Binding-site contacts:
Ligand atom O7 contacts residue ASN154 of chain 22.A at 4.0 Å.
Ligand atom C5 contacts residue THR156 of chain 22.A at 3.9 Å.
Ligand atom O5 contacts residue ASN154 of chain 22.A at 2.3 Å (h-bond).
Ligand atom C2 contacts residue ASN154 of chain 22.A at 2.4 Å.
Ligand atom O7 contacts residue GLY150 of chain 22.A at 2.9 Å (h-bond).
Ligand atom O5 contacts residue MET151 of chain 22.A at 3.9 Å.
Ligand atom C8 contacts residue GLY150 of chain 22.A at 3.8 Å.
Ligand atom C6 contacts residue THR156 of chain 22.A at 3.7 Å.
Ligand atom C6 contacts residue ASP161 of chain 22.A at 3.6 Å.
Ligand atom O6 contacts residue MET151 of chain 22.A at 4.2 Å.
Ligand atom O5 contacts residue THR156 of chain 22.A at 4.0 Å.
Ligand atom C6 contacts residue ASN157 of chain 22.A at 3.5 Å.
Ligand atom C1 contacts residue ASN154 of chain 22.A at 1.4 Å.
Ligand atom C3 contacts residue ASN154 of chain 22.A at 3.8 Å.
Ligand atom C1 contacts residue MET151 of chain 22.A at 4.1 Å (hydrophobic).
Ligand atom O7 contacts residue HIS148 of chain 22.A at 3.6 Å (h-bond).
Ligand atom O5 contacts residue ASN157 of chain 22.A at 4.3 Å.
Ligand atom C6 contacts residue MET151 of chain 22.A at 4.5 Å (hydrophobic).
Ligand atom C4 contacts residue ASN154 of chain 22.A at 4.2 Å.
Ligand atom N2 contacts residue ASN154 of chain 22.A at 2.9 Å (h-bond).
Ligand atom C5 contacts residue ASN154 of chain 22.A at 3.6 Å.
Ligand atom C5 contacts residue THR156 of chain 22.A at 4.2 Å.
Ligand atom C1 contacts residue GLY150 of chain 22.A at 3.9 Å.
Ligand atom O5 contacts residue THR156 of chain 22.A at 4.0 Å.
Ligand atom C1 contacts residue THR156 of chain 22.A at 4.3 Å.
Ligand atom C7 contacts residue ASN154 of chain 22.A at 3.7 Å.
Ligand atom N2 contacts residue GLY150 of chain 22.A at 3.5 Å (h-bond).
Ligand atom O6 contacts residue THR156 of chain 22.A at 4.5 Å.
Ligand atom O7 contacts residue THR156 of chain 22.A at 4.5 Å.
Ligand atom C7 contacts residue GLY150 of chain 22.A at 3.1 Å.
Ligand atom C8 contacts residue THR156 of chain 22.A at 4.5 Å.
Ligand atom C6 contacts residue THR156 of chain 22.A at 4.0 Å.
Ligand atom C8 contacts residue ASN157 of chain 22.A at 3.9 Å.
Ligand atom C4 contacts residue MET151 of chain 22.A at 3.9 Å (hydrophobic).
Ligand atom C2 contacts residue GLY150 of chain 22.A at 3.8 Å.
Ligand atom C3 contacts residue MET151 of chain 22.A at 4.0 Å (hydrophobic).
Ligand atom C2 contacts residue MET151 of chain 22.A at 4.2 Å (hydrophobic).
Ligand atom C5 contacts residue MET151 of chain 22.A at 3.8 Å (hydrophobic).

A small-molecule ligand and the protein it binds are described below.
Small molecule (SMILES): CC(=O)N[C@H]1[C@H](O[C@H]2[C@H](O)[C@@H](NC(C)=O)CO[C@@H]2CO[C@@H]2O[C@@H](C)[C@@H](O)[C@@H](O)[C@@H]2O)O[C@H](CO)[C@@H](O)[C@@H]1O

Sequence of chain 22.A:
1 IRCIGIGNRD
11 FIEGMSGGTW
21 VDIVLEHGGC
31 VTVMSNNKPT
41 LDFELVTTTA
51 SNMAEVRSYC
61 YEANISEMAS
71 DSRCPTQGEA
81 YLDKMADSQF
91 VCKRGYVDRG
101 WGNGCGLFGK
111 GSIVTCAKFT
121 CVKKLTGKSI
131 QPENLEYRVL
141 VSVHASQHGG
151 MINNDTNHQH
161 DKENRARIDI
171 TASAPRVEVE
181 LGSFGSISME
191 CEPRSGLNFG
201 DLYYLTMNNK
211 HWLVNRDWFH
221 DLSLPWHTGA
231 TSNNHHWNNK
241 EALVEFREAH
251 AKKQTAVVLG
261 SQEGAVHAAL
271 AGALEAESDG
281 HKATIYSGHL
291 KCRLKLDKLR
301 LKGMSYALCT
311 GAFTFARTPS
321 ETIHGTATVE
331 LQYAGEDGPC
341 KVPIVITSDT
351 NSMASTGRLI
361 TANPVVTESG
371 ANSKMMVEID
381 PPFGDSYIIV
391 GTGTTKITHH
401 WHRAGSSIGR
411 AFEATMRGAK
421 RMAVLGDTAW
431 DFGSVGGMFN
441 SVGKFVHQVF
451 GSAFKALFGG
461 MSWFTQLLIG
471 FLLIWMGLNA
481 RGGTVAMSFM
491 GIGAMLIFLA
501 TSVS